Binding-site contacts:
Ligand atom C20 contacts residue VAL121 of chain 1.A at 3.8 Å (hydrophobic).
Ligand atom O2 contacts residue ZN1 of chain 1.B at 3.2 Å.
Ligand atom C19 contacts residue VAL121 of chain 1.A at 3.8 Å (hydrophobic).
Ligand atom C3 contacts residue GLN92 of chain 1.A at 3.7 Å.
Ligand atom C19 contacts residue GLN92 of chain 1.A at 3.7 Å.
Ligand atom O2 contacts residue VAL121 of chain 1.A at 3.9 Å.
Ligand atom C15 contacts residue HIS64 of chain 1.A at 4.0 Å.
Ligand atom C3 contacts residue HIS94 of chain 1.A at 3.9 Å.
Ligand atom C5 contacts residue GLN92 of chain 1.A at 3.8 Å.
Ligand atom C14 contacts residue GLN67 of chain 1.A at 3.9 Å.
Ligand atom C6 contacts residue THR199 of chain 1.A at 3.5 Å.
Ligand atom N1 contacts residue HIS119 of chain 1.A at 3.4 Å (h-bond).
Ligand atom S1 contacts residue ZN1 of chain 1.B at 3.1 Å.
Ligand atom O1 contacts residue THR198 of chain 1.A at 3.0 Å (h-bond).
Ligand atom O1 contacts residue ZN1 of chain 1.B at 4.0 Å.
Ligand atom C11 contacts residue GLN92 of chain 1.A at 3.8 Å.
Ligand atom C15 contacts residue ASN62 of chain 1.A at 3.6 Å.
Ligand atom C8 contacts residue ASN62 of chain 1.A at 3.8 Å.
Ligand atom O1 contacts residue TRP208 of chain 1.A at 3.5 Å.
Ligand atom C10 contacts residue GLN67 of chain 1.A at 3.6 Å.
Ligand atom S1 contacts residue HIS94 of chain 1.A at 3.9 Å.
Ligand atom N1 contacts residue HIS96 of chain 1.A at 3.3 Å (h-bond).
Ligand atom C14 contacts residue ASN62 of chain 1.A at 3.7 Å.
Ligand atom C20 contacts residue PHE130 of chain 1.A at 3.4 Å (hydrophobic).
Ligand atom C1 contacts residue THR199 of chain 1.A at 3.0 Å.
Ligand atom O3 contacts residue THR198 of chain 1.A at 3.9 Å.
Ligand atom C7 contacts residue THR199 of chain 1.A at 3.4 Å.
Ligand atom N1 contacts residue THR198 of chain 1.A at 2.8 Å (h-bond).
Ligand atom O2 contacts residue HIS119 of chain 1.A at 3.8 Å.
Ligand atom S1 contacts residue THR198 of chain 1.A at 3.8 Å.
Ligand atom C16 contacts residue ASN62 of chain 1.A at 3.6 Å.
Ligand atom C20 contacts residue LEU197 of chain 1.A at 3.9 Å (hydrophobic).
Ligand atom O1 contacts residue LEU197 of chain 1.A at 3.4 Å.
Ligand atom C2 contacts residue THR199 of chain 1.A at 3.9 Å.
Ligand atom N1 contacts residue ZN1 of chain 1.B at 1.9 Å.
Ligand atom C2 contacts residue HIS94 of chain 1.A at 3.9 Å.
Ligand atom C11 contacts residue GLN67 of chain 1.A at 3.4 Å.
Ligand atom C4 contacts residue GLN92 of chain 1.A at 3.0 Å.
Ligand atom N1 contacts residue HIS94 of chain 1.A at 3.3 Å (h-bond).
Ligand atom O2 contacts residue HIS94 of chain 1.A at 3.2 Å.

Sequence of chain 1.A:
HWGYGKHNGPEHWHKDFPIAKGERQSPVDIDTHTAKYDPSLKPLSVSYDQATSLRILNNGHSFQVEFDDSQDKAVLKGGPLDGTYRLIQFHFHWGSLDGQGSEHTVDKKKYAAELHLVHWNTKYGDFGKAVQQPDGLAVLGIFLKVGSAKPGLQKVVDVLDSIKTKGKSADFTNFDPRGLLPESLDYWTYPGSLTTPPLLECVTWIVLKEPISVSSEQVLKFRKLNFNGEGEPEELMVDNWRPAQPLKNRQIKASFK

This protein binds this small molecule.
Small molecule (SMILES): CCc1cc2c(cc1OS(N)(=O)=O)CC[C@@H]1[C@@H]2CC[C@]2(C)[C@@H](O)CC[C@@H]12